Sequence of chain 1.H:
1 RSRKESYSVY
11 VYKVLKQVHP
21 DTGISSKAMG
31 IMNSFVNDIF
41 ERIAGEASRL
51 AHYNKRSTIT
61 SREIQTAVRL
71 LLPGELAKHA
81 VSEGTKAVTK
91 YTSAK

Sequence of chain 1.G:
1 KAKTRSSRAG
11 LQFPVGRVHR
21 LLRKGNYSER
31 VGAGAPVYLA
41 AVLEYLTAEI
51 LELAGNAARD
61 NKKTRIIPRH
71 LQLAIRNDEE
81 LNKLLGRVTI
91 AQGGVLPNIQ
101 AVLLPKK

Binding-site contacts:
Ligand atom NH1 contacts residue LEU76 of chain 1.H at 3.5 Å.
Ligand atom OG contacts residue GLU52 of chain 1.G at 2.5 Å (salt-bridge).
Ligand atom CB contacts residue GLU49 of chain 1.G at 3.6 Å.
Ligand atom N contacts residue GLU83 of chain 1.H at 3.2 Å (salt-bridge).
Ligand atom NE contacts residue LEU76 of chain 1.H at 3.5 Å.
Ligand atom O contacts residue GLU83 of chain 1.H at 3.3 Å (salt-bridge).
Ligand atom CZ contacts residue LEU76 of chain 1.H at 3.4 Å (hydrophobic).
Ligand atom O contacts residue HIS79 of chain 1.H at 3.4 Å (h-bond).
Ligand atom CD2 contacts residue GLU52 of chain 1.G at 3.2 Å.
Ligand atom O contacts residue LYS86 of chain 1.H at 2.2 Å (salt-bridge).
Ligand atom CD contacts residue TYR45 of chain 1.G at 3.7 Å (hydrophobic).
Ligand atom NH1 contacts residue ASP78 of chain 1.G at 3.0 Å (salt-bridge).
Ligand atom C contacts residue LYS86 of chain 1.H at 3.3 Å.
Ligand atom NE contacts residue LEU11 of chain 1.G at 3.5 Å.
Ligand atom NE contacts residue GLU83 of chain 1.H at 2.8 Å (salt-bridge).
Ligand atom NH2 contacts residue GLU49 of chain 1.G at 3.2 Å.
Ligand atom CZ contacts residue GLU49 of chain 1.G at 3.6 Å.
Ligand atom NH2 contacts residue ASP78 of chain 1.G at 3.1 Å (salt-bridge).
Ligand atom NH1 contacts residue GLU80 of chain 1.G at 3.1 Å (salt-bridge).
Ligand atom NH2 contacts residue LEU53 of chain 1.G at 3.3 Å.
Ligand atom O contacts residue HIS79 of chain 1.H at 3.6 Å.
Ligand atom CZ contacts residue VAL18 of chain 1.H at 3.1 Å (hydrophobic).
Ligand atom CB contacts residue GLN17 of chain 1.H at 3.6 Å.
Ligand atom CA contacts residue GLU49 of chain 1.G at 3.6 Å.
Ligand atom CD contacts residue LEU76 of chain 1.H at 3.6 Å (hydrophobic).
Ligand atom N contacts residue GLU49 of chain 1.G at 3.2 Å (salt-bridge).
Ligand atom CA contacts residue GLU83 of chain 1.H at 3.6 Å.
Ligand atom CZ contacts residue ASP78 of chain 1.G at 3.5 Å.
Ligand atom NH1 contacts residue VAL18 of chain 1.H at 2.1 Å (h-bond).
Ligand atom NE contacts residue GLU52 of chain 1.G at 3.6 Å.
Ligand atom CG contacts residue GLU83 of chain 1.H at 3.6 Å.
Ligand atom CG contacts residue GLU49 of chain 1.G at 3.5 Å.
Ligand atom O contacts residue LYS86 of chain 1.H at 3.6 Å (salt-bridge).
Ligand atom CB contacts residue GLU52 of chain 1.G at 3.4 Å.
Ligand atom CD1 contacts residue ALA48 of chain 1.G at 3.6 Å (hydrophobic).
Ligand atom CD contacts residue GLU83 of chain 1.H at 3.0 Å.
Ligand atom C contacts residue LYS86 of chain 1.H at 3.8 Å.
Ligand atom CG contacts residue TYR45 of chain 1.G at 3.4 Å (hydrophobic).
Ligand atom CG contacts residue GLU44 of chain 1.G at 3.4 Å.
Ligand atom NE contacts residue GLU49 of chain 1.G at 3.1 Å.

This protein binds this small molecule.
Small molecule (SMILES): CC(C)C[C@H](NC(=O)[C@H](CCCN=C(N)N)NC(=O)[C@H](CCCN)NC(=O)CNC(=O)[C@@H]1CCCN1)C(=O)N[C@@H](CCCN=C(N)N)C(=O)N[C@@H](CO)C(=O)NCC(=O)N[C@@H](CCCN=C(N)N)C(=O)N[C@@H](CO)C(=O)N[C@H](C(=O)NCC(=O)N[C@@H](C)C(=O)N1CCC[C@H]1C=O)[C@@H](C)O